A protein and the small-molecule ligand that binds it are described below.
Small molecule (SMILES): CC(=O)N[C@@H]1[C@@H](O)[C@H](O)[C@@H](CO)O[C@H]1O

Binding-site contacts:
Ligand atom O6 contacts residue GLU259 of chain 2.A at 4.1 Å.
Ligand atom O7 contacts residue ASN256 of chain 2.A at 3.1 Å (h-bond).
Ligand atom C1 contacts residue ASN256 of chain 2.A at 2.5 Å.
Ligand atom N2 contacts residue ASN256 of chain 2.A at 3.1 Å (h-bond).
Ligand atom C2 contacts residue ASN256 of chain 2.A at 3.3 Å.
Ligand atom O5 contacts residue ASN256 of chain 2.A at 3.6 Å (h-bond).
Ligand atom O6 contacts residue THR258 of chain 2.A at 3.7 Å.
Ligand atom C8 contacts residue ASN256 of chain 2.A at 3.9 Å.
Ligand atom C7 contacts residue ASN256 of chain 2.A at 3.1 Å.

Sequence of chain 2.A:
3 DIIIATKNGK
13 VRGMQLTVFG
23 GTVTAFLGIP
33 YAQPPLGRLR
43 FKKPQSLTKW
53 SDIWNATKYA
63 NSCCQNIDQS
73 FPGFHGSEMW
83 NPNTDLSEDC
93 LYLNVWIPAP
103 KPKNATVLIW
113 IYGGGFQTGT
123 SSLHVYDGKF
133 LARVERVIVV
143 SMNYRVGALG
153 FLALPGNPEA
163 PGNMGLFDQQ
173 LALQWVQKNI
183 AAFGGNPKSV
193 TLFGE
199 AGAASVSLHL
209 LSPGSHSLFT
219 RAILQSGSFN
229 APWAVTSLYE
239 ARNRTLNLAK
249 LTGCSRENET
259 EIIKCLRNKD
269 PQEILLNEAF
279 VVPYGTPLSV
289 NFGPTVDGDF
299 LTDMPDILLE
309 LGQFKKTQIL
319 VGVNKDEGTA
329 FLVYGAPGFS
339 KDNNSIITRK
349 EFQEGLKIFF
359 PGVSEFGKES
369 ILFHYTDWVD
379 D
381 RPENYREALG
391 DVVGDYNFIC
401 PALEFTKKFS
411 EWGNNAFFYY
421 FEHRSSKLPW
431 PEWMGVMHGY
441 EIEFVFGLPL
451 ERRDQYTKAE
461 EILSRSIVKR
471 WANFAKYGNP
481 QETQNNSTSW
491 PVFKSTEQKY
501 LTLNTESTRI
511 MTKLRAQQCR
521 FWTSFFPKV